Binding-site contacts:
Ligand atom N contacts residue GLN179 of chain 1.A at 2.5 Å (h-bond).
Ligand atom CZ contacts residue ASP182 of chain 1.A at 3.5 Å.
Ligand atom O contacts residue TYR175 of chain 1.A at 3.7 Å.
Ligand atom C contacts residue ASP85 of chain 1.A at 3.5 Å.
Ligand atom CG contacts residue GLN179 of chain 1.A at 3.7 Å.
Ligand atom CA contacts residue ASP85 of chain 1.A at 3.6 Å.
Ligand atom CD2 contacts residue GLY43 of chain 1.A at 3.8 Å.
Ligand atom CA contacts residue GLN197 of chain 1.A at 3.4 Å.
Ligand atom O contacts residue ATP1 of chain 1.C at 2.7 Å (h-bond).
Ligand atom C contacts residue ATP1 of chain 1.C at 3.2 Å.
Ligand atom CD1 contacts residue GLY43 of chain 1.A at 3.6 Å.
Ligand atom CG contacts residue ASP45 of chain 1.A at 3.6 Å.
Ligand atom CG contacts residue GLY43 of chain 1.A at 3.5 Å.
Ligand atom OH contacts residue ASP182 of chain 1.A at 2.6 Å (salt-bridge).
Ligand atom OH contacts residue LYS41 of chain 1.A at 3.0 Å.
Ligand atom CE2 contacts residue ASP182 of chain 1.A at 3.4 Å.
Ligand atom N contacts residue ASP45 of chain 1.A at 3.8 Å.
Ligand atom CA contacts residue TYR175 of chain 1.A at 3.6 Å (hydrophobic).
Ligand atom CB contacts residue ASP45 of chain 1.A at 3.3 Å.
Ligand atom N contacts residue ASP85 of chain 1.A at 2.9 Å (salt-bridge).
Ligand atom OH contacts residue GLN179 of chain 1.A at 3.7 Å.
Ligand atom O contacts residue ASP45 of chain 1.A at 3.5 Å (salt-bridge).
Ligand atom CB contacts residue GLY43 of chain 1.A at 3.4 Å.
Ligand atom CG contacts residue ALA44 of chain 1.A at 3.8 Å (hydrophobic).
Ligand atom CA contacts residue GLN179 of chain 1.A at 3.4 Å.
Ligand atom CB contacts residue ALA44 of chain 1.A at 3.7 Å (hydrophobic).
Ligand atom CD2 contacts residue ALA44 of chain 1.A at 3.9 Å (hydrophobic).
Ligand atom OH contacts residue ILE75 of chain 1.A at 3.8 Å.
Ligand atom CZ contacts residue LYS41 of chain 1.A at 3.8 Å.
Ligand atom CE1 contacts residue LYS41 of chain 1.A at 3.6 Å.
Ligand atom CD1 contacts residue GLN179 of chain 1.A at 3.3 Å.
Ligand atom C contacts residue GLN197 of chain 1.A at 3.6 Å.
Ligand atom N contacts residue TYR175 of chain 1.A at 2.4 Å (h-bond).
Ligand atom CZ contacts residue GLN179 of chain 1.A at 3.5 Å.
Ligand atom CE1 contacts residue GLN179 of chain 1.A at 3.2 Å.
Ligand atom CD2 contacts residue ASP45 of chain 1.A at 3.0 Å.
Ligand atom N contacts residue GLN197 of chain 1.A at 3.7 Å.
Ligand atom CE1 contacts residue GLU191 of chain 1.A at 3.4 Å.
Ligand atom CE1 contacts residue GLY43 of chain 1.A at 3.8 Å.
Ligand atom CB contacts residue ATP1 of chain 1.C at 3.7 Å.

This protein binds this small molecule.
Small molecule (SMILES): N[C@H](CO)Cc1ccc(O)cc1

Sequence of chain 1.A:
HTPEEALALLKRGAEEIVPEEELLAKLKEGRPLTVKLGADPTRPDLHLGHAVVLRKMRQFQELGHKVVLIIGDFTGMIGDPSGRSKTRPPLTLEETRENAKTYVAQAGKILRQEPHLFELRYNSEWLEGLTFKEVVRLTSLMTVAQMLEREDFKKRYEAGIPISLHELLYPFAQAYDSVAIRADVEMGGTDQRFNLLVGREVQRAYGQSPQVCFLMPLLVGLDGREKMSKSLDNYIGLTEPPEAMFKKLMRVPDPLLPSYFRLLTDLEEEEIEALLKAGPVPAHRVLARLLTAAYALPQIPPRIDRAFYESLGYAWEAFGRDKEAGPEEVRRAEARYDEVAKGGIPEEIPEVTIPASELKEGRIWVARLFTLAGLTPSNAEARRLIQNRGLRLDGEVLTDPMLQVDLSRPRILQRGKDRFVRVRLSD